Sequence of chain 1.A:
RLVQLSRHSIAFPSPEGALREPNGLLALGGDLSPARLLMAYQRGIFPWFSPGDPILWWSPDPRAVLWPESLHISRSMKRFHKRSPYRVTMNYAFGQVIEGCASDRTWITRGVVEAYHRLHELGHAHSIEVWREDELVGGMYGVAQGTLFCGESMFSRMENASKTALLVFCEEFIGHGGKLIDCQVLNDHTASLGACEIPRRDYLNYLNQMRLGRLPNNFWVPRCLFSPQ

The small molecule below binds the protein below.
Small molecule (SMILES): CC(C)C[C@H](NC(=O)[C@H](Cc1ccc(O)cc1)NC(=O)[C@H](CCCN=C(N)N)NC(=O)[C@@H](N)Cc1ccccc1)C(=O)NCC(=O)O

Binding-site contacts:
Ligand atom N contacts residue GLY154 of chain 1.A at 3.7 Å.
Ligand atom CD1 contacts residue MET157 of chain 1.A at 3.6 Å (hydrophobic).
Ligand atom CB contacts residue ASN190 of chain 1.A at 3.6 Å.
Ligand atom CA contacts residue GLN187 of chain 1.A at 3.6 Å.
Ligand atom NH2 contacts residue TYR41 of chain 1.A at 3.7 Å.
Ligand atom N contacts residue GLU155 of chain 1.A at 3.6 Å.
Ligand atom NH2 contacts residue GLU155 of chain 1.A at 2.7 Å (salt-bridge).
Ligand atom CE2 contacts residue GLY154 of chain 1.A at 3.5 Å.
Ligand atom N contacts residue GLU155 of chain 1.A at 3.5 Å (salt-bridge).
Ligand atom C contacts residue GLU155 of chain 1.A at 3.6 Å.
Ligand atom CZ contacts residue GLU155 of chain 1.A at 3.3 Å.
Ligand atom O contacts residue ASN190 of chain 1.A at 3.6 Å (h-bond).
Ligand atom CD2 contacts residue MET157 of chain 1.A at 3.5 Å (hydrophobic).
Ligand atom NE contacts residue PRO47 of chain 1.A at 3.0 Å (h-bond).
Ligand atom NH2 contacts residue TYR119 of chain 1.A at 3.3 Å (h-bond).
Ligand atom CD2 contacts residue GLY154 of chain 1.A at 3.6 Å.
Ligand atom NH2 contacts residue PRO47 of chain 1.A at 3.0 Å (h-bond).
Ligand atom CD2 contacts residue GLU155 of chain 1.A at 3.5 Å.
Ligand atom CB contacts residue SER156 of chain 1.A at 3.4 Å.
Ligand atom CB contacts residue GLN187 of chain 1.A at 3.4 Å.
Ligand atom C contacts residue GLN187 of chain 1.A at 3.7 Å.
Ligand atom O contacts residue TRP48 of chain 1.A at 3.5 Å.
Ligand atom CZ contacts residue PRO47 of chain 1.A at 3.2 Å (hydrophobic).
Ligand atom NH1 contacts residue GLN187 of chain 1.A at 3.4 Å (h-bond).
Ligand atom CD contacts residue TRP48 of chain 1.A at 3.5 Å (hydrophobic).
Ligand atom CA contacts residue GLU155 of chain 1.A at 3.4 Å.
Ligand atom NE contacts residue PHE46 of chain 1.A at 3.6 Å.
Ligand atom NH1 contacts residue GLU155 of chain 1.A at 2.6 Å (salt-bridge).
Ligand atom N contacts residue CYS186 of chain 1.A at 3.0 Å (h-bond).
Ligand atom CE2 contacts residue TRP48 of chain 1.A at 3.5 Å (hydrophobic).
Ligand atom CD contacts residue PHE46 of chain 1.A at 3.4 Å (hydrophobic).
Ligand atom O contacts residue ARG105 of chain 1.A at 3.5 Å (salt-bridge).
Ligand atom N contacts residue GLN187 of chain 1.A at 2.8 Å (h-bond).
Ligand atom CG contacts residue GLN187 of chain 1.A at 3.3 Å.
Ligand atom CA contacts residue GLY154 of chain 1.A at 3.6 Å.
Ligand atom N contacts residue CYS186 of chain 1.A at 3.6 Å.
Ligand atom CE2 contacts residue TRP110 of chain 1.A at 3.5 Å (hydrophobic).
Ligand atom CD2 contacts residue SER156 of chain 1.A at 3.2 Å.
Ligand atom N contacts residue GLN187 of chain 1.A at 3.7 Å.
Ligand atom CD1 contacts residue GLU155 of chain 1.A at 3.6 Å.